Binding-site contacts:
Ligand atom C3 contacts residue TYR324 of chain 1.A at 2.4 Å (hydrophobic).
Ligand atom F1 contacts residue TYR324 of chain 1.A at 3.2 Å.
Ligand atom C1 contacts residue 9TM1 of chain 1.G at 0.9 Å.
Ligand atom C2 contacts residue 9TM1 of chain 1.G at 1.4 Å.
Ligand atom O7 contacts residue 9TM1 of chain 1.G at 0.6 Å (h-bond).
Ligand atom F1 contacts residue GLU38 of chain 1.A at 2.7 Å.
Ligand atom O1A contacts residue ARG212 of chain 1.A at 2.9 Å (salt-bridge).
Ligand atom F1 contacts residue ARG37 of chain 1.A at 2.9 Å.
Ligand atom C11 contacts residue 9TM1 of chain 1.G at 0.7 Å.
Ligand atom C9 contacts residue 9TM1 of chain 1.G at 1.4 Å.
Ligand atom C2 contacts residue TYR324 of chain 1.A at 1.4 Å (hydrophobic).
Ligand atom O4 contacts residue GLU38 of chain 1.A at 3.1 Å (salt-bridge).
Ligand atom O1B contacts residue TYR324 of chain 1.A at 2.9 Å (h-bond).
Ligand atom C5 contacts residue 9TM1 of chain 1.G at 0.1 Å.
Ligand atom O1B contacts residue ARG37 of chain 1.A at 2.9 Å (salt-bridge).
Ligand atom O6 contacts residue TYR324 of chain 1.A at 2.5 Å (h-bond).
Ligand atom O6 contacts residue GLU197 of chain 1.A at 3.3 Å (salt-bridge).
Ligand atom C6 contacts residue 9TM1 of chain 1.G at 0.4 Å.
Ligand atom C1 contacts residue TYR324 of chain 1.A at 2.1 Å (hydrophobic).
Ligand atom O1A contacts residue TYR324 of chain 1.A at 2.8 Å (h-bond).
Ligand atom O6 contacts residue 9TM1 of chain 1.G at 0.8 Å (h-bond).
Ligand atom O4 contacts residue 9TM1 of chain 1.G at 0.3 Å (h-bond).
Ligand atom F1 contacts residue 9TM1 of chain 1.G at 1.2 Å.
Ligand atom C6 contacts residue GLU197 of chain 1.A at 3.2 Å.
Ligand atom O8 contacts residue 9TM1 of chain 1.G at 0.9 Å.
Ligand atom O1B contacts residue ARG290 of chain 1.A at 3.3 Å (salt-bridge).
Ligand atom O1B contacts residue 9TM1 of chain 1.G at 0.7 Å (h-bond).
Ligand atom C4 contacts residue 9TM1 of chain 1.G at 0.3 Å.
Ligand atom C8 contacts residue ARG212 of chain 1.A at 3.3 Å.
Ligand atom C2 contacts residue GLU197 of chain 1.A at 3.2 Å.
Ligand atom O10 contacts residue 9TM1 of chain 1.G at 0.8 Å (h-bond).
Ligand atom C3 contacts residue 9TM1 of chain 1.G at 1.2 Å.
Ligand atom O1A contacts residue 9TM1 of chain 1.G at 0.7 Å (h-bond).
Ligand atom O1A contacts residue ARG290 of chain 1.A at 2.9 Å (salt-bridge).
Ligand atom C7 contacts residue 9TM1 of chain 1.G at 0.1 Å.
Ligand atom C3 contacts residue GLU38 of chain 1.A at 3.3 Å.
Ligand atom C8 contacts residue 9TM1 of chain 1.G at 0.9 Å.
Ligand atom C10 contacts residue 9TM1 of chain 1.G at 0.5 Å.
Ligand atom N5 contacts residue 9TM1 of chain 1.G at 0.3 Å (h-bond).
Ligand atom O10 contacts residue ARG71 of chain 1.A at 2.7 Å (salt-bridge).

Sequence of chain 1.A:
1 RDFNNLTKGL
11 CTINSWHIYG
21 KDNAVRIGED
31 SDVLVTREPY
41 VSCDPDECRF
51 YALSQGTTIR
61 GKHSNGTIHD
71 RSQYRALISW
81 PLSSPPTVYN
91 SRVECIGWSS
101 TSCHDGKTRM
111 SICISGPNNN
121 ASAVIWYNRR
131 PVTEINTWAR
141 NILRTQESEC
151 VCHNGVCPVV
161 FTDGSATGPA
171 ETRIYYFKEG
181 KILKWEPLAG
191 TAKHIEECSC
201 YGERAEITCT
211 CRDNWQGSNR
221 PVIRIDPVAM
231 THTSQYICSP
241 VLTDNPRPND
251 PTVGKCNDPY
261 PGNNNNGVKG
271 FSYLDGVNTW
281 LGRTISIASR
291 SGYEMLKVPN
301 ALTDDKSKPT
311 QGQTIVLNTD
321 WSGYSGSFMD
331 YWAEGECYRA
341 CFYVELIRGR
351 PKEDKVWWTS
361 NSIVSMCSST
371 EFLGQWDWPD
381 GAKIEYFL

A protein and the small-molecule ligand that binds it are described below.
Small molecule (SMILES): CC(=O)N[C@@H]1C(=O)[C@@H](F)[C@@H](C(=O)O)O[C@H]1[C@H](O)[C@@H](C)O